Sequence of chain 1.DA:
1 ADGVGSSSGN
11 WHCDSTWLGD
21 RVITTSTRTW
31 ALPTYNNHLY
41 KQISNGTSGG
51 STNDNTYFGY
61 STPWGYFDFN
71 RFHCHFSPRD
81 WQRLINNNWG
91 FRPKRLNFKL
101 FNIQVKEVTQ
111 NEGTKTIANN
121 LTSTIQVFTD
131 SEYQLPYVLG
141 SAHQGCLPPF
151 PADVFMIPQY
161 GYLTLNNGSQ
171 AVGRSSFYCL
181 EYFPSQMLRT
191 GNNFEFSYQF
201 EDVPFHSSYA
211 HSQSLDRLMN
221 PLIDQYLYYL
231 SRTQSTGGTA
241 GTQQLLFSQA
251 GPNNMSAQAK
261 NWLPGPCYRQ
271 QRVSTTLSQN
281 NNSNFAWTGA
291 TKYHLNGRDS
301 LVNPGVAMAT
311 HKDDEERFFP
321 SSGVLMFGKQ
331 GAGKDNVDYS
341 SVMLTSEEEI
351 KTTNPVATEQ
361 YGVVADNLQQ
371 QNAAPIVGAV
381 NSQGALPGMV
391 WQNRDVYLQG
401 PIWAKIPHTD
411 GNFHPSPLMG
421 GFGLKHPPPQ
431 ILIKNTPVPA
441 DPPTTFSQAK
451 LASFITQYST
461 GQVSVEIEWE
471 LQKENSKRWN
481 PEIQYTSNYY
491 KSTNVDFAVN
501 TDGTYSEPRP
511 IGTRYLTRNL

A protein and the small-molecule ligand that binds it are described below.
Small molecule (SMILES): OC[C@H]1O[C@@H](O)[C@H](O)[C@@H](O)[C@H]1O

Sequence of chain 1.T:
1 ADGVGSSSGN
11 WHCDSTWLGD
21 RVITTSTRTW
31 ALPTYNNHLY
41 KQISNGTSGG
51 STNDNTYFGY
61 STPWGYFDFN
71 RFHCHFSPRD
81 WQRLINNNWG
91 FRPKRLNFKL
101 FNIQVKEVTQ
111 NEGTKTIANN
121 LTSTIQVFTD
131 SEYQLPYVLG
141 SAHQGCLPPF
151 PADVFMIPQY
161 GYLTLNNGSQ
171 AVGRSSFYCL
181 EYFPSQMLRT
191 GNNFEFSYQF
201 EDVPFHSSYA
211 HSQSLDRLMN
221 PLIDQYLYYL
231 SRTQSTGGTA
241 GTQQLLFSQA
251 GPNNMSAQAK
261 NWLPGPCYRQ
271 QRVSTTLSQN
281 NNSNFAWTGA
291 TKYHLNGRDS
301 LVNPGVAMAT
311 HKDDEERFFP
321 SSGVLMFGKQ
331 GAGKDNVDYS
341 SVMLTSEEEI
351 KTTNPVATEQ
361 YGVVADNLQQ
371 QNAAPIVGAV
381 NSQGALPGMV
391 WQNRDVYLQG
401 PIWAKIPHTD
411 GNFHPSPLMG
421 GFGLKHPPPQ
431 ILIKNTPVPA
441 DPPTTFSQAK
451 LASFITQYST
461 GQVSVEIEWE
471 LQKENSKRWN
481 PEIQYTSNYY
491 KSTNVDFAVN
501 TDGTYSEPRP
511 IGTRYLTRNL

Binding-site contacts:
Ligand atom O2 contacts residue ASN55 of chain 1.DA at 3.5 Å (h-bond).
Ligand atom O4 contacts residue TRP287 of chain 1.DA at 2.1 Å.
Ligand atom O2 contacts residue ASN254 of chain 1.T at 4.0 Å.
Ligand atom O1 contacts residue TRP287 of chain 1.DA at 3.0 Å (h-bond).
Ligand atom O5 contacts residue TRP287 of chain 1.DA at 3.3 Å.
Ligand atom O2 contacts residue SER256 of chain 1.T at 4.0 Å.
Ligand atom O3 contacts residue ASN254 of chain 1.T at 3.8 Å.
Ligand atom C1 contacts residue TRP287 of chain 1.DA at 3.8 Å (hydrophobic).
Ligand atom C2 contacts residue TRP287 of chain 1.DA at 3.8 Å (hydrophobic).
Ligand atom O3 contacts residue TRP287 of chain 1.DA at 3.8 Å.
Ligand atom C6 contacts residue TRP287 of chain 1.DA at 3.8 Å (hydrophobic).
Ligand atom C3 contacts residue TRP287 of chain 1.DA at 4.3 Å (hydrophobic).
Ligand atom C3 contacts residue ASN254 of chain 1.T at 4.1 Å.
Ligand atom C4 contacts residue TRP287 of chain 1.DA at 3.4 Å (hydrophobic).
Ligand atom O2 contacts residue THR52 of chain 1.DA at 4.4 Å.
Ligand atom C5 contacts residue TRP287 of chain 1.DA at 3.9 Å (hydrophobic).
Ligand atom O3 contacts residue ALA257 of chain 1.T at 4.5 Å.